A protein and the small-molecule ligand that binds it are described below.
Small molecule (SMILES): COc1ccc2c(=O)c(-c3ccc(O)cc3)coc2c1

Sequence of chain 2.A:
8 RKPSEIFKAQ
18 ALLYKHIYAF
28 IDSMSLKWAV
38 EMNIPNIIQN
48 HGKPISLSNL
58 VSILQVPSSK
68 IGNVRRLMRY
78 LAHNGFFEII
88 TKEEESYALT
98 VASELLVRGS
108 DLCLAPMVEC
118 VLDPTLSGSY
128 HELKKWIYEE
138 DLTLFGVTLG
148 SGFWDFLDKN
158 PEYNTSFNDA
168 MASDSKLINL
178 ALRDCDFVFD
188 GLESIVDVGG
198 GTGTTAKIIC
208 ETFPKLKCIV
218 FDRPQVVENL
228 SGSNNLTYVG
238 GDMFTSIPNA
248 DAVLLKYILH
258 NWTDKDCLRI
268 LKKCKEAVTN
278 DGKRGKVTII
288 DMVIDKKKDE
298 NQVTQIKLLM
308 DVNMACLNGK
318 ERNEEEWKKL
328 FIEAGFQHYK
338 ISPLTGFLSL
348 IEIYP

Sequence of chain 1.A:
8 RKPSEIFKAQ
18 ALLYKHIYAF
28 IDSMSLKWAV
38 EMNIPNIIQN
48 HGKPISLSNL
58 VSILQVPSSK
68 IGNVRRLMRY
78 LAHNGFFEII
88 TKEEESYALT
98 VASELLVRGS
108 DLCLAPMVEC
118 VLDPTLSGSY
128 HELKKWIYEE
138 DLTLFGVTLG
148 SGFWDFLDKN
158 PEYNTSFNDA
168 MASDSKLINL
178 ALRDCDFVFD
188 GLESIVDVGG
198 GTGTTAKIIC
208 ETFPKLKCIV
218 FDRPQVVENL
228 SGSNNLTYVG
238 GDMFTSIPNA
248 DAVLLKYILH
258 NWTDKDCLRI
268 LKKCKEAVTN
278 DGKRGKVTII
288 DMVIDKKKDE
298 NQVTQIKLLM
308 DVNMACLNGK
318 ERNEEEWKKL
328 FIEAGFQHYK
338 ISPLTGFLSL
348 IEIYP

Binding-site contacts:
Ligand atom C14 contacts residue LEU123 of chain 2.A at 3.9 Å (hydrophobic).
Ligand atom C5 contacts residue PHE164 of chain 2.A at 3.9 Å (hydrophobic).
Ligand atom C12 contacts residue TYR127 of chain 2.A at 3.5 Å (hydrophobic).
Ligand atom C1 contacts residue ASN258 of chain 2.A at 3.6 Å.
Ligand atom O17 contacts residue SER124 of chain 2.A at 3.1 Å (h-bond).
Ligand atom C11 contacts residue PHE142 of chain 2.A at 4.0 Å (hydrophobic).
Ligand atom C16 contacts residue PHE142 of chain 2.A at 3.9 Å (hydrophobic).
Ligand atom O17 contacts residue LEU123 of chain 2.A at 3.3 Å.
Ligand atom C14 contacts residue VAL118 of chain 2.A at 3.3 Å (hydrophobic).
Ligand atom C20 contacts residue SAH1 of chain 2.B at 3.5 Å.
Ligand atom C7 contacts residue ASN310 of chain 2.A at 3.8 Å.
Ligand atom O18 contacts residue TYR25 of chain 1.A at 3.0 Å (h-bond).
Ligand atom C6 contacts residue PHE164 of chain 2.A at 3.8 Å (hydrophobic).
Ligand atom C13 contacts residue TYR127 of chain 2.A at 3.3 Å (hydrophobic).
Ligand atom C15 contacts residue VAL118 of chain 2.A at 3.5 Å (hydrophobic).
Ligand atom C6 contacts residue ASN258 of chain 2.A at 3.5 Å.
Ligand atom O19 contacts residue ASN258 of chain 2.A at 3.6 Å.
Ligand atom O10 contacts residue PHE164 of chain 2.A at 3.6 Å.
Ligand atom C12 contacts residue ASN310 of chain 2.A at 3.3 Å.
Ligand atom C1 contacts residue HIS257 of chain 2.A at 3.4 Å.
Ligand atom O19 contacts residue HIS257 of chain 2.A at 2.9 Å (h-bond).
Ligand atom C20 contacts residue TYR254 of chain 2.A at 3.0 Å (hydrophobic).
Ligand atom C15 contacts residue LEU123 of chain 2.A at 3.5 Å (hydrophobic).
Ligand atom C20 contacts residue ASN258 of chain 2.A at 3.1 Å.
Ligand atom C20 contacts residue MET168 of chain 2.A at 3.9 Å (hydrophobic).
Ligand atom O17 contacts residue TYR127 of chain 2.A at 4.0 Å.
Ligand atom C16 contacts residue VAL118 of chain 2.A at 4.0 Å (hydrophobic).
Ligand atom C8 contacts residue CYS313 of chain 2.A at 4.0 Å (hydrophobic).
Ligand atom C2 contacts residue HIS257 of chain 2.A at 3.4 Å.
Ligand atom O17 contacts residue VAL118 of chain 2.A at 2.7 Å (h-bond).
Ligand atom O19 contacts residue TYR254 of chain 2.A at 3.7 Å.
Ligand atom C20 contacts residue HIS257 of chain 2.A at 3.5 Å.
Ligand atom C9 contacts residue CYS313 of chain 2.A at 4.0 Å (hydrophobic).
Ligand atom C12 contacts residue CYS313 of chain 2.A at 4.1 Å (hydrophobic).
Ligand atom C13 contacts residue PHE142 of chain 2.A at 4.0 Å (hydrophobic).
Ligand atom C15 contacts residue PHE142 of chain 2.A at 3.9 Å (hydrophobic).
Ligand atom O19 contacts residue MET168 of chain 2.A at 3.9 Å.
Ligand atom C13 contacts residue ASN310 of chain 2.A at 3.3 Å.
Ligand atom C14 contacts residue PHE142 of chain 2.A at 3.9 Å (hydrophobic).
Ligand atom O18 contacts residue ASN310 of chain 2.A at 3.0 Å (h-bond).